The protein below binds the small molecule below.
Small molecule (SMILES): O=Cc1ncc(Br)cc1OCc1ccc(Cl)c([N+](=O)[O-])c1

Sequence of chain 1.A:
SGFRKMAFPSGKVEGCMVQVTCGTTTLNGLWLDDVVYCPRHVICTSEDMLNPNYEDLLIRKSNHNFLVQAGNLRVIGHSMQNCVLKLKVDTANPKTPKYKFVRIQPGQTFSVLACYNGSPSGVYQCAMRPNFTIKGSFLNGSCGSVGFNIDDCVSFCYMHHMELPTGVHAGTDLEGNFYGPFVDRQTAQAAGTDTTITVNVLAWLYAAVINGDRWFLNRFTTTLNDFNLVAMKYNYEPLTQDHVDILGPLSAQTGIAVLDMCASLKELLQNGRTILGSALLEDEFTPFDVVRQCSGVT

Binding-site contacts:
Ligand atom C16 contacts residue GLU166 of chain 1.A at 3.7 Å.
Ligand atom C09 contacts residue ASN142 of chain 1.A at 3.7 Å.
Ligand atom C15 contacts residue CYS145 of chain 1.A at 3.1 Å (hydrophobic).
Ligand atom CL21 contacts residue MET165 of chain 1.A at 3.3 Å.
Ligand atom O17 contacts residue GLY143 of chain 1.A at 4.0 Å.
Ligand atom O08 contacts residue CYS145 of chain 1.A at 3.8 Å.
Ligand atom C10 contacts residue ASN142 of chain 1.A at 3.8 Å.
Ligand atom O01 contacts residue TYR54 of chain 1.A at 4.0 Å.
Ligand atom C15 contacts residue ASN142 of chain 1.A at 3.6 Å.
Ligand atom C20 contacts residue MET165 of chain 1.A at 3.5 Å (hydrophobic).
Ligand atom O17 contacts residue GLU166 of chain 1.A at 3.7 Å.
Ligand atom N14 contacts residue ASN142 of chain 1.A at 3.5 Å (h-bond).
Ligand atom C11 contacts residue ASN142 of chain 1.A at 3.7 Å.
Ligand atom O17 contacts residue SER144 of chain 1.A at 3.7 Å.
Ligand atom C13 contacts residue GLY143 of chain 1.A at 3.5 Å.
Ligand atom C13 contacts residue THR26 of chain 1.A at 3.8 Å.
Ligand atom O01 contacts residue ARG188 of chain 1.A at 3.5 Å (salt-bridge).
Ligand atom C13 contacts residue ASN142 of chain 1.A at 3.5 Å.
Ligand atom C16 contacts residue CYS145 of chain 1.A at 1.8 Å (hydrophobic).
Ligand atom C09 contacts residue CYS145 of chain 1.A at 3.9 Å (hydrophobic).
Ligand atom O08 contacts residue HIS41 of chain 1.A at 3.2 Å.
Ligand atom O01 contacts residue GLN189 of chain 1.A at 3.9 Å.
Ligand atom O03 contacts residue HIS41 of chain 1.A at 3.0 Å.
Ligand atom O01 contacts residue MET49 of chain 1.A at 2.5 Å.
Ligand atom N14 contacts residue GLY143 of chain 1.A at 3.0 Å (h-bond).
Ligand atom O01 contacts residue ASP187 of chain 1.A at 3.4 Å (salt-bridge).
Ligand atom N02 contacts residue MET49 of chain 1.A at 2.8 Å.
Ligand atom C09 contacts residue HIS41 of chain 1.A at 3.7 Å.
Ligand atom C05 contacts residue HIS41 of chain 1.A at 3.9 Å.
Ligand atom N02 contacts residue HIS41 of chain 1.A at 3.8 Å.
Ligand atom O03 contacts residue ASP187 of chain 1.A at 3.4 Å.
Ligand atom C18 contacts residue GLU166 of chain 1.A at 3.9 Å.
Ligand atom CL21 contacts residue ARG188 of chain 1.A at 3.2 Å.
Ligand atom N02 contacts residue ASP187 of chain 1.A at 3.9 Å.
Ligand atom C15 contacts residue GLY143 of chain 1.A at 3.9 Å.
Ligand atom O03 contacts residue MET49 of chain 1.A at 3.5 Å.
Ligand atom O17 contacts residue CYS145 of chain 1.A at 1.6 Å (h-bond).
Ligand atom C04 contacts residue MET49 of chain 1.A at 3.2 Å (hydrophobic).
Ligand atom C19 contacts residue MET165 of chain 1.A at 3.6 Å (hydrophobic).
Ligand atom C05 contacts residue MET49 of chain 1.A at 3.0 Å (hydrophobic).